The small molecule below binds the protein below.
Small molecule (SMILES): CC(C)[C@]12O[C@H]1[C@@H]1O[C@]13[C@]1(O[C@H]1C[C@H]1C4=C(CC[C@@]13C)C(=O)OC4)[C@@H]2O

Sequence of chain 1.D:
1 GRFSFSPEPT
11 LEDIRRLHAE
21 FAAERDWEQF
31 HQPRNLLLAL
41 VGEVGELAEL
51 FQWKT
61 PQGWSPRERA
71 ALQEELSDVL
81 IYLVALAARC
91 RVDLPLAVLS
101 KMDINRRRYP

Sequence of chain 1.H:
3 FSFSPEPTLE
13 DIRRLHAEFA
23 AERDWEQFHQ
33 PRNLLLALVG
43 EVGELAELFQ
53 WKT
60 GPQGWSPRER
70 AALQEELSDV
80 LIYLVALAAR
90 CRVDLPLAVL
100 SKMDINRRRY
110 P

Sequence of chain 1.B:
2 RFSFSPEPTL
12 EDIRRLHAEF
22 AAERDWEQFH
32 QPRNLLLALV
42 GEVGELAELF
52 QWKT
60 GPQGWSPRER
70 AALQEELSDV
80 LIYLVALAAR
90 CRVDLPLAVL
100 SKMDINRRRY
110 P

Binding-site contacts:
Ligand atom C13 contacts residue TRP53 of chain 1.H at 3.6 Å (hydrophobic).
Ligand atom C11 contacts residue PHE30 of chain 1.B at 3.6 Å (hydrophobic).
Ligand atom C11 contacts residue TRP53 of chain 1.H at 3.7 Å (hydrophobic).
Ligand atom C12 contacts residue HIS31 of chain 1.B at 4.2 Å.
Ligand atom C22 contacts residue TRP27 of chain 1.B at 3.5 Å (hydrophobic).
Ligand atom O25 contacts residue TRP53 of chain 1.H at 3.2 Å.
Ligand atom C15 contacts residue TRP53 of chain 1.H at 3.8 Å (hydrophobic).
Ligand atom C12 contacts residue TRP53 of chain 1.H at 3.9 Å (hydrophobic).
Ligand atom C08 contacts residue TRP53 of chain 1.H at 4.4 Å (hydrophobic).
Ligand atom O09 contacts residue PHE30 of chain 1.B at 4.1 Å.
Ligand atom C10 contacts residue TRP53 of chain 1.H at 4.0 Å (hydrophobic).
Ligand atom C16 contacts residue TRP27 of chain 1.B at 4.2 Å (hydrophobic).
Ligand atom C22 contacts residue TYR109 of chain 1.D at 4.0 Å (hydrophobic).
Ligand atom C24 contacts residue TRP53 of chain 1.H at 3.4 Å (hydrophobic).
Ligand atom C22 contacts residue TYR82 of chain 1.B at 4.2 Å (hydrophobic).
Ligand atom C16 contacts residue TYR109 of chain 1.D at 3.9 Å (hydrophobic).
Ligand atom C24 contacts residue TYR82 of chain 1.B at 3.6 Å (hydrophobic).
Ligand atom O23 contacts residue TRP27 of chain 1.B at 3.2 Å.
Ligand atom C07 contacts residue TRP53 of chain 1.H at 3.8 Å (hydrophobic).
Ligand atom C12 contacts residue PHE30 of chain 1.B at 3.9 Å (hydrophobic).
Ligand atom O06 contacts residue TRP53 of chain 1.H at 3.7 Å.
Ligand atom C26 contacts residue TRP27 of chain 1.B at 3.6 Å (hydrophobic).
Ligand atom C14 contacts residue TRP27 of chain 1.B at 3.7 Å (hydrophobic).
Ligand atom C13 contacts residue TRP27 of chain 1.B at 3.5 Å (hydrophobic).
Ligand atom O23 contacts residue TYR82 of chain 1.B at 3.3 Å (h-bond).
Ligand atom C05 contacts residue TRP53 of chain 1.H at 3.8 Å (hydrophobic).
Ligand atom O23 contacts residue TRP53 of chain 1.H at 4.1 Å.
Ligand atom O25 contacts residue TRP27 of chain 1.B at 4.0 Å.
Ligand atom C12 contacts residue TRP27 of chain 1.B at 3.9 Å (hydrophobic).
Ligand atom C26 contacts residue PHE30 of chain 1.B at 4.1 Å (hydrophobic).
Ligand atom C24 contacts residue HIS31 of chain 1.B at 4.0 Å.
Ligand atom C24 contacts residue TRP27 of chain 1.B at 3.5 Å (hydrophobic).
Ligand atom C14 contacts residue TRP53 of chain 1.H at 4.1 Å (hydrophobic).
Ligand atom O25 contacts residue HIS31 of chain 1.B at 3.2 Å (h-bond).
Ligand atom O25 contacts residue TYR82 of chain 1.B at 3.2 Å (h-bond).
Ligand atom C22 contacts residue TRP53 of chain 1.H at 4.4 Å (hydrophobic).